Sequence of chain 1.A:
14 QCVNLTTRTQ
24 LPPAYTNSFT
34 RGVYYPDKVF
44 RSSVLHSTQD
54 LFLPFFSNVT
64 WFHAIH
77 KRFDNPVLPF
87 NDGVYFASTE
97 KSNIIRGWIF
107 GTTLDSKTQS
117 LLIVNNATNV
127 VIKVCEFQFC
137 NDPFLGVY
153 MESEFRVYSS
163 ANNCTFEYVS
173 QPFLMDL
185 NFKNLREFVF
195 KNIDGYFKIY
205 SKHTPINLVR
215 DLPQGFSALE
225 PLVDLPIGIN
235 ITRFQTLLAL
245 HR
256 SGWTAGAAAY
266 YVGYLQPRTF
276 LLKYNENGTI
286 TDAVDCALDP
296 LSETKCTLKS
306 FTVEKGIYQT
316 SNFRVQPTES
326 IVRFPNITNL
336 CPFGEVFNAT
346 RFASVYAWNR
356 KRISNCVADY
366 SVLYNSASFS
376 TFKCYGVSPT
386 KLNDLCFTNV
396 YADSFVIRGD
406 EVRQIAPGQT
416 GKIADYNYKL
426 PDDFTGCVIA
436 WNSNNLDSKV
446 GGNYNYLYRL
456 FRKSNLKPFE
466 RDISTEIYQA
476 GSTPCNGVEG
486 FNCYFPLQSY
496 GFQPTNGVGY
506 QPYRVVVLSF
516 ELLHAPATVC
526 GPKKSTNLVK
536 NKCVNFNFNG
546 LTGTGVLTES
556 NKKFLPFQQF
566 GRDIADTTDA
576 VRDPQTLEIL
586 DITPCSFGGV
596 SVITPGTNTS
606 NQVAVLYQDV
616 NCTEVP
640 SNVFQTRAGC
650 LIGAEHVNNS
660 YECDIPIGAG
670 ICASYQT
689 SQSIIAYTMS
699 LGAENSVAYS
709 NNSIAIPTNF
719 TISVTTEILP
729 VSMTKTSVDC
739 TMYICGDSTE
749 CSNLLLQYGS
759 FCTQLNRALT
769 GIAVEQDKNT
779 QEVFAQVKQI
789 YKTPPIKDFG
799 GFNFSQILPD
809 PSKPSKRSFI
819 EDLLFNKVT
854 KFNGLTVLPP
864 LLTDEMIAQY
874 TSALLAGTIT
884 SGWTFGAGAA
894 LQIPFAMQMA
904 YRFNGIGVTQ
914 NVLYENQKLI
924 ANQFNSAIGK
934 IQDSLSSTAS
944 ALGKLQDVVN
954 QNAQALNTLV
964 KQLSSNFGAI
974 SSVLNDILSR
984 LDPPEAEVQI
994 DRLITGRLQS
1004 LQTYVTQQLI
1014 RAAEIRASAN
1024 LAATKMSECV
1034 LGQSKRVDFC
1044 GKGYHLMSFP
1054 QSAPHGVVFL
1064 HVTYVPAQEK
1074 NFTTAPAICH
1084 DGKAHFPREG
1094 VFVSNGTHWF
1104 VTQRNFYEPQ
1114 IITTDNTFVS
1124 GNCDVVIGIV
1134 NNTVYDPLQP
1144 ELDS

Binding-site contacts:
Ligand atom C5 contacts residue ASN603 of chain 1.A at 3.6 Å.
Ligand atom C7 contacts residue ASN603 of chain 1.A at 3.2 Å.
Ligand atom C3 contacts residue ASN603 of chain 1.A at 3.7 Å.
Ligand atom O7 contacts residue ASN603 of chain 1.A at 3.2 Å (h-bond).
Ligand atom C4 contacts residue ASN603 of chain 1.A at 4.2 Å.
Ligand atom C1 contacts residue ASN603 of chain 1.A at 1.4 Å.
Ligand atom C2 contacts residue ASN603 of chain 1.A at 2.4 Å.
Ligand atom C8 contacts residue ASN603 of chain 1.A at 4.4 Å.
Ligand atom N2 contacts residue ASN603 of chain 1.A at 2.9 Å (h-bond).
Ligand atom O5 contacts residue ASN603 of chain 1.A at 2.4 Å (h-bond).

The small molecule below binds the protein below.
Small molecule (SMILES): CC(=O)N[C@@H]1[C@@H](O)[C@H](O)[C@@H](CO)O[C@H]1O